Binding-site contacts:
Ligand atom C3 contacts residue ASP63 of chain 3.A at 3.5 Å.
Ligand atom O7 contacts residue SER107 of chain 3.A at 3.5 Å (h-bond).
Ligand atom C8 contacts residue ASP63 of chain 3.A at 3.9 Å.
Ligand atom N2 contacts residue ASP63 of chain 3.A at 2.8 Å (salt-bridge).
Ligand atom O7 contacts residue THR424 of chain 3.A at 3.8 Å.
Ligand atom C1 contacts residue GLU425 of chain 3.A at 4.4 Å.
Ligand atom O4 contacts residue ASP63 of chain 3.A at 4.3 Å.
Ligand atom C3 contacts residue ASN422 of chain 3.A at 3.9 Å.
Ligand atom C5 contacts residue THR424 of chain 3.A at 4.4 Å.
Ligand atom C7 contacts residue ASP63 of chain 3.A at 3.8 Å.
Ligand atom C1 contacts residue ASN422 of chain 3.A at 1.4 Å.
Ligand atom O5 contacts residue GLU425 of chain 3.A at 3.8 Å.
Ligand atom C4 contacts residue ASN422 of chain 3.A at 4.3 Å.
Ligand atom C8 contacts residue THR424 of chain 3.A at 3.9 Å.
Ligand atom O6 contacts residue GLU425 of chain 3.A at 3.7 Å.
Ligand atom C7 contacts residue SER107 of chain 3.A at 4.4 Å.
Ligand atom N2 contacts residue ASN422 of chain 3.A at 2.9 Å (h-bond).
Ligand atom C7 contacts residue THR417 of chain 3.A at 3.9 Å.
Ligand atom C5 contacts residue ASN422 of chain 3.A at 3.7 Å.
Ligand atom C2 contacts residue ASN422 of chain 3.A at 2.5 Å.
Ligand atom C8 contacts residue THR417 of chain 3.A at 3.5 Å.
Ligand atom O6 contacts residue THR424 of chain 3.A at 4.2 Å.
Ligand atom C2 contacts residue ASP63 of chain 3.A at 3.5 Å.
Ligand atom C8 contacts residue GLY60 of chain 3.A at 4.2 Å.
Ligand atom C7 contacts residue ASN422 of chain 3.A at 3.3 Å.
Ligand atom O5 contacts residue ASN422 of chain 3.A at 2.4 Å (h-bond).
Ligand atom O7 contacts residue ASN422 of chain 3.A at 3.2 Å (h-bond).
Ligand atom C1 contacts residue ASP63 of chain 3.A at 3.7 Å.
Ligand atom O3 contacts residue ASP63 of chain 3.A at 4.3 Å.
Ligand atom C7 contacts residue THR424 of chain 3.A at 4.0 Å.
Ligand atom O7 contacts residue THR417 of chain 3.A at 3.3 Å.
Ligand atom O3 contacts residue SER107 of chain 3.A at 4.0 Å.

This small molecule binds to this protein.
Small molecule (SMILES): CC(=O)N[C@H]1[C@H](O[C@H]2[C@H](O)[C@@H](NC(C)=O)CO[C@@H]2CO)O[C@H](CO)[C@@H](O)[C@@H]1O

Sequence of chain 3.A:
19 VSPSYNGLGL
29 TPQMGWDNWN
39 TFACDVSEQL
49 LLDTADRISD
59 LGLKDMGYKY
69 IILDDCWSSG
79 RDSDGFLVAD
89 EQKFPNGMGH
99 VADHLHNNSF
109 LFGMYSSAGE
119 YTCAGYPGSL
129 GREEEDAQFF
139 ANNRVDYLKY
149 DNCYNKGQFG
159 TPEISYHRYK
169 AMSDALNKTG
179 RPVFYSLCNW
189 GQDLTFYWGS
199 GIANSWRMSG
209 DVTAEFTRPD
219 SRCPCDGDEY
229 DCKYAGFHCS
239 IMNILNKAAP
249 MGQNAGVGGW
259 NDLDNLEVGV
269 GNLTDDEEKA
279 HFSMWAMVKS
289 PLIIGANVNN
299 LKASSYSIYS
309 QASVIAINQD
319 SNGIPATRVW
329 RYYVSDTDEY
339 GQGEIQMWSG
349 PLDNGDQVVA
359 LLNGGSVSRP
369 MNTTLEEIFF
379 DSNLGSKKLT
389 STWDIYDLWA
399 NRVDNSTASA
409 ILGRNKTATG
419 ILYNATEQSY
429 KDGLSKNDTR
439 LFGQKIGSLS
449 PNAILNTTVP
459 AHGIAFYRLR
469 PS